Sequence of chain 1.E:
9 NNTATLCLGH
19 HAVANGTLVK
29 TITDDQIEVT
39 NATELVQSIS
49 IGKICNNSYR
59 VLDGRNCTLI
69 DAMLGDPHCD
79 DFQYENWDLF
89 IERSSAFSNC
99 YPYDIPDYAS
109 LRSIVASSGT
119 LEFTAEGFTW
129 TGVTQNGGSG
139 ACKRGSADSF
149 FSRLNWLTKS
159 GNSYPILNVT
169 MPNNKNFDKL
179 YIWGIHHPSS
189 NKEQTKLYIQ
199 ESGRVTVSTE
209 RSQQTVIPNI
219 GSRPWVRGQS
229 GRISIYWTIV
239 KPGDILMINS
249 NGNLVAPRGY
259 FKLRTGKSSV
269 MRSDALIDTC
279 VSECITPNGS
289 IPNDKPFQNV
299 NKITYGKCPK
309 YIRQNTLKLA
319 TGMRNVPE

The small molecule below binds the protein below.
Small molecule (SMILES): CC(=O)N[C@H]1[C@H](O[C@H]2[C@H](O)[C@@H](NC(C)=O)CO[C@@H]2CO)O[C@H](CO)[C@@H](O)[C@@H]1O

Binding-site contacts:
Ligand atom O6 contacts residue ALA40 of chain 1.E at 2.6 Å (h-bond).
Ligand atom O3 contacts residue ASN39 of chain 1.E at 4.1 Å.
Ligand atom C5 contacts residue ASN39 of chain 1.E at 3.6 Å.
Ligand atom O5 contacts residue THR319 of chain 1.E at 4.3 Å.
Ligand atom C6 contacts residue ALA40 of chain 1.E at 3.8 Å (hydrophobic).
Ligand atom C1 contacts residue ALA40 of chain 1.E at 4.4 Å (hydrophobic).
Ligand atom C2 contacts residue ASN39 of chain 1.E at 2.5 Å.
Ligand atom O5 contacts residue ASN39 of chain 1.E at 2.4 Å (h-bond).
Ligand atom C5 contacts residue ALA40 of chain 1.E at 4.2 Å (hydrophobic).
Ligand atom C1 contacts residue ASN39 of chain 1.E at 1.4 Å.
Ligand atom C3 contacts residue ASN39 of chain 1.E at 3.7 Å.
Ligand atom O5 contacts residue ALA40 of chain 1.E at 3.5 Å (h-bond).
Ligand atom C7 contacts residue ASN39 of chain 1.E at 3.6 Å.
Ligand atom N2 contacts residue ASN39 of chain 1.E at 3.3 Å (h-bond).
Ligand atom C8 contacts residue ASN39 of chain 1.E at 3.2 Å.
Ligand atom O6 contacts residue THR41 of chain 1.E at 3.8 Å.
Ligand atom C4 contacts residue ASN39 of chain 1.E at 4.3 Å.
Ligand atom O6 contacts residue ASN39 of chain 1.E at 4.1 Å.